A protein and the small-molecule ligand that binds it are described below.
Small molecule (SMILES): CC(=O)N[C@@H]1[C@@H](O)[C@H](O[C@@H]2O[C@H](CO[C@]3(C(=O)O)C[C@H](O)[C@@H](NC(C)=O)[C@H]([C@H](O)[C@H](O)CO)O3)[C@H](O)[C@H](O)[C@H]2O)[C@@H](CO)O[C@H]1O

Binding-site contacts:
Ligand atom O1B contacts residue LEU225 of chain 2.A at 3.5 Å.
Ligand atom O1B contacts residue SER135 of chain 2.A at 2.9 Å (h-bond).
Ligand atom O4 contacts residue VAL134 of chain 2.A at 3.3 Å (h-bond).
Ligand atom O9 contacts residue GLU189 of chain 2.A at 3.0 Å (salt-bridge).
Ligand atom C5 contacts residue VAL134 of chain 2.A at 3.5 Å (hydrophobic).
Ligand atom C9 contacts residue ILE193 of chain 2.A at 4.1 Å (hydrophobic).
Ligand atom C6 contacts residue VAL134 of chain 2.A at 4.1 Å (hydrophobic).
Ligand atom O9 contacts residue TYR95 of chain 2.A at 3.0 Å (h-bond).
Ligand atom C1 contacts residue SER136 of chain 2.A at 3.6 Å.
Ligand atom O4 contacts residue LEU225 of chain 2.A at 3.2 Å.
Ligand atom O7 contacts residue ILE193 of chain 2.A at 3.8 Å.
Ligand atom C9 contacts residue TYR95 of chain 2.A at 3.7 Å (hydrophobic).
Ligand atom O1B contacts residue SER136 of chain 2.A at 3.8 Å.
Ligand atom C11 contacts residue VAL134 of chain 2.A at 3.9 Å (hydrophobic).
Ligand atom C10 contacts residue VAL134 of chain 2.A at 4.2 Å (hydrophobic).
Ligand atom C4 contacts residue LEU225 of chain 2.A at 3.8 Å (hydrophobic).
Ligand atom O1A contacts residue SER136 of chain 2.A at 2.7 Å (h-bond).
Ligand atom O9 contacts residue ASN185 of chain 2.A at 3.4 Å (h-bond).
Ligand atom C11 contacts residue THR154 of chain 2.A at 3.8 Å.
Ligand atom O1A contacts residue SER135 of chain 2.A at 3.6 Å.
Ligand atom C11 contacts residue GLY133 of chain 2.A at 3.6 Å.
Ligand atom C9 contacts residue HIS182 of chain 2.A at 3.5 Å.
Ligand atom O7 contacts residue MET192 of chain 2.A at 3.9 Å.
Ligand atom C9 contacts residue GLU189 of chain 2.A at 3.2 Å.
Ligand atom C4 contacts residue VAL134 of chain 2.A at 3.0 Å (hydrophobic).
Ligand atom C8 contacts residue TRP152 of chain 2.A at 4.2 Å (hydrophobic).
Ligand atom O8 contacts residue TYR95 of chain 2.A at 2.9 Å (h-bond).
Ligand atom O10 contacts residue ILE193 of chain 2.A at 3.5 Å.
Ligand atom C7 contacts residue TRP152 of chain 2.A at 3.9 Å (hydrophobic).
Ligand atom C11 contacts residue ILE193 of chain 2.A at 4.2 Å (hydrophobic).
Ligand atom C10 contacts residue TRP152 of chain 2.A at 3.8 Å (hydrophobic).
Ligand atom N5 contacts residue VAL134 of chain 2.A at 3.1 Å (h-bond).
Ligand atom C6 contacts residue LEU225 of chain 2.A at 3.8 Å (hydrophobic).
Ligand atom O9 contacts residue HIS182 of chain 2.A at 3.3 Å (h-bond).
Ligand atom O9 contacts residue GLY227 of chain 2.A at 3.8 Å.
Ligand atom C1 contacts residue SER135 of chain 2.A at 3.7 Å.
Ligand atom O8 contacts residue TRP152 of chain 2.A at 3.6 Å.
Ligand atom C8 contacts residue TYR95 of chain 2.A at 3.9 Å (hydrophobic).
Ligand atom C11 contacts residue TRP152 of chain 2.A at 3.6 Å (hydrophobic).
Ligand atom N5 contacts residue TRP152 of chain 2.A at 3.8 Å.

Sequence of chain 2.A:
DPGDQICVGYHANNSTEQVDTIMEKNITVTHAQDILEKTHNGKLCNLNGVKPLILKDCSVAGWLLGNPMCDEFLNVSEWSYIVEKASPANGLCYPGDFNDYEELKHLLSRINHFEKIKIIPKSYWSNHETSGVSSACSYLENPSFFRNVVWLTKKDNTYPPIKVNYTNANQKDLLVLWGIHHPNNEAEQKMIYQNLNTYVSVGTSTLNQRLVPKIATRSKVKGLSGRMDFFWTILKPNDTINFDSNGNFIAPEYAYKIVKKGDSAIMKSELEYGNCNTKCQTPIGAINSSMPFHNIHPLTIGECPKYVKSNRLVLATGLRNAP